Sequence of chain 24.B:
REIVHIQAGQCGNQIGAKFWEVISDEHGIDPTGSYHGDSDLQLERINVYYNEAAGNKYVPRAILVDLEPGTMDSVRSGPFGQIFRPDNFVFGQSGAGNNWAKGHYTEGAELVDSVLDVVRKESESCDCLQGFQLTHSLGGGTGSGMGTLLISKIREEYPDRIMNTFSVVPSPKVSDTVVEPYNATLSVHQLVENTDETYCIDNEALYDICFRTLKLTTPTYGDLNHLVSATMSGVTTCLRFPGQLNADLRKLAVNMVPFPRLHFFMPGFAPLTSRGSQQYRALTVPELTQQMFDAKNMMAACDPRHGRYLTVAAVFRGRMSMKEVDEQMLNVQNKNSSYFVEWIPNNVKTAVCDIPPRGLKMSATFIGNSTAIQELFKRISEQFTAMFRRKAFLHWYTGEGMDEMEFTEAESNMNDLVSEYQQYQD

The protein below binds the small molecule below.
Small molecule (SMILES): CC(=O)O[C@H]1C(=O)[C@@]2(C)[C@H]([C@H](OC(=O)c3ccccc3)[C@]3(O)C[C@H](OC(=O)[C@H](O)[C@@H](NC(=O)c4ccccc4)c4ccccc4)C(C)=C1C3(C)C)[C@]1(OC(C)=O)CO[C@@H]1C[C@@H]2O

Binding-site contacts:
Ligand atom C38 contacts residue PRO358 of chain 24.B at 3.5 Å (hydrophobic).
Ligand atom O06 contacts residue PRO272 of chain 24.B at 3.4 Å (h-bond).
Ligand atom C19 contacts residue THR274 of chain 24.B at 3.0 Å.
Ligand atom C08 contacts residue HIS227 of chain 24.B at 3.4 Å.
Ligand atom O12 contacts residue GLY360 of chain 24.B at 3.5 Å (h-bond).
Ligand atom C15 contacts residue THR274 of chain 24.B at 3.7 Å.
Ligand atom C38 contacts residue PHE270 of chain 24.B at 3.6 Å (hydrophobic).
Ligand atom C28 contacts residue PRO358 of chain 24.B at 3.6 Å (hydrophobic).
Ligand atom C37 contacts residue PRO358 of chain 24.B at 3.7 Å (hydrophobic).
Ligand atom C40 contacts residue SER234 of chain 24.B at 3.0 Å.
Ligand atom C36 contacts residue HIS227 of chain 24.B at 3.2 Å.
Ligand atom C42 contacts residue VAL23 of chain 24.B at 3.5 Å (hydrophobic).
Ligand atom C40 contacts residue ALA231 of chain 24.B at 3.4 Å (hydrophobic).
Ligand atom C06 contacts residue HIS227 of chain 24.B at 3.6 Å.
Ligand atom C16 contacts residue THR274 of chain 24.B at 3.4 Å.
Ligand atom O06 contacts residue LEU273 of chain 24.B at 3.5 Å.
Ligand atom C19 contacts residue ARG276 of chain 24.B at 3.7 Å.
Ligand atom C33 contacts residue VAL23 of chain 24.B at 3.6 Å (hydrophobic).
Ligand atom O13 contacts residue ARG359 of chain 24.B at 3.2 Å (salt-bridge).
Ligand atom C33 contacts residue ASP26 of chain 24.B at 3.7 Å.
Ligand atom C41 contacts residue SER234 of chain 24.B at 3.5 Å.
Ligand atom C41 contacts residue GLU27 of chain 24.B at 3.1 Å.
Ligand atom C32 contacts residue VAL23 of chain 24.B at 3.5 Å (hydrophobic).
Ligand atom O13 contacts residue GLY360 of chain 24.B at 3.6 Å.
Ligand atom C07 contacts residue HIS227 of chain 24.B at 3.2 Å.
Ligand atom C41 contacts residue VAL23 of chain 24.B at 3.7 Å (hydrophobic).
Ligand atom O13 contacts residue PRO358 of chain 24.B at 3.2 Å.
Ligand atom C09 contacts residue HIS227 of chain 24.B at 3.8 Å.
Ligand atom C39 contacts residue PHE270 of chain 24.B at 3.4 Å (hydrophobic).
Ligand atom C08 contacts residue LEU228 of chain 24.B at 3.8 Å (hydrophobic).
Ligand atom C15 contacts residue PRO272 of chain 24.B at 3.1 Å (hydrophobic).
Ligand atom C40 contacts residue GLU27 of chain 24.B at 3.4 Å.
Ligand atom C14 contacts residue THR274 of chain 24.B at 3.3 Å.
Ligand atom O06 contacts residue THR274 of chain 24.B at 2.7 Å (h-bond).
Ligand atom C39 contacts residue SER234 of chain 24.B at 3.8 Å.
Ligand atom O08 contacts residue ARG276 of chain 24.B at 3.7 Å.
Ligand atom C39 contacts residue ALA231 of chain 24.B at 3.3 Å (hydrophobic).
Ligand atom C07 contacts residue LEU228 of chain 24.B at 3.6 Å (hydrophobic).
Ligand atom O14 contacts residue HIS227 of chain 24.B at 2.9 Å.
Ligand atom C39 contacts residue PRO358 of chain 24.B at 3.8 Å (hydrophobic).